Sequence of chain 1.F:
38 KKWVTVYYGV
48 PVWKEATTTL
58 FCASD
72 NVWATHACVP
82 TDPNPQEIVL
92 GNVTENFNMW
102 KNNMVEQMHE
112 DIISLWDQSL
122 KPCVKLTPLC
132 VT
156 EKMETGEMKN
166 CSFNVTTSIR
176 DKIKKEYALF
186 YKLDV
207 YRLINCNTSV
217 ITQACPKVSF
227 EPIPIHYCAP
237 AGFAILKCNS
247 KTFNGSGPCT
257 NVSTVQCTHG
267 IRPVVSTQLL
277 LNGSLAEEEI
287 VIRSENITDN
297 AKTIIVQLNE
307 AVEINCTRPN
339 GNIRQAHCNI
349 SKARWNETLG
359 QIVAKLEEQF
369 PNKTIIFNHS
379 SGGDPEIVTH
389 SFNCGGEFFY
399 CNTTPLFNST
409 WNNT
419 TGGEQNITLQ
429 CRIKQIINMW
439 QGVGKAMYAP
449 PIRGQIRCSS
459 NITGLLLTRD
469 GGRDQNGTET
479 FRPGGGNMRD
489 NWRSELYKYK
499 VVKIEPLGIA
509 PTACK

Binding-site contacts:
Ligand atom C7 contacts residue ASN410 of chain 1.F at 4.1 Å.
Ligand atom N2 contacts residue ASN410 of chain 1.F at 3.0 Å (h-bond).
Ligand atom C2 contacts residue ASN410 of chain 1.F at 2.5 Å.
Ligand atom C4 contacts residue ASN410 of chain 1.F at 4.2 Å.
Ligand atom C1 contacts residue ASN410 of chain 1.F at 1.4 Å.
Ligand atom O5 contacts residue ASN410 of chain 1.F at 2.3 Å (h-bond).
Ligand atom C3 contacts residue ASN410 of chain 1.F at 3.8 Å.
Ligand atom C5 contacts residue ASN410 of chain 1.F at 3.6 Å.

The small molecule below binds the protein below.
Small molecule (SMILES): CC(=O)N[C@@H]1[C@@H](O)[C@H](O)[C@@H](CO)O[C@H]1O